Sequence of chain 1.B:
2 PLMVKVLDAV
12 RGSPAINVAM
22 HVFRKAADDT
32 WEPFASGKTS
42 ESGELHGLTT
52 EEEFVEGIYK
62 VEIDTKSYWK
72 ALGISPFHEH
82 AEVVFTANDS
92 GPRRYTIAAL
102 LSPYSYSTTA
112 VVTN

This protein binds this small molecule.
Small molecule (SMILES): O=C(O)c1ccc2nc(-c3cc(Cl)cc(Cl)c3)oc2c1

Sequence of chain 2.B:
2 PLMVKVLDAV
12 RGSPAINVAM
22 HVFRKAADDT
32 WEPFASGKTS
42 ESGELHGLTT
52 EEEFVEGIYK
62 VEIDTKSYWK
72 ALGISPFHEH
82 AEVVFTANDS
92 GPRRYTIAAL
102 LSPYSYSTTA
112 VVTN

Binding-site contacts:
Ligand atom CLD contacts residue THR109 of chain 2.B at 3.6 Å.
Ligand atom CAE contacts residue 3MI1 of chain 2.D at 0.8 Å.
Ligand atom CLC contacts residue 3MI1 of chain 2.D at 0.7 Å.
Ligand atom CLD contacts residue 3MI1 of chain 2.D at 0.7 Å.
Ligand atom CAQ contacts residue 3MI1 of chain 2.D at 0.5 Å.
Ligand atom OAL contacts residue LEU8 of chain 1.B at 3.4 Å.
Ligand atom NAK contacts residue 3MI1 of chain 2.D at 0.6 Å (h-bond).
Ligand atom CAM contacts residue 3MI1 of chain 2.D at 2.0 Å.
Ligand atom CAN contacts residue 3MI1 of chain 2.D at 0.4 Å.
Ligand atom CLD contacts residue SER108 of chain 2.B at 3.5 Å.
Ligand atom CAS contacts residue 3MI1 of chain 2.D at 0.7 Å.
Ligand atom CAH contacts residue 3MI1 of chain 2.D at 0.5 Å.
Ligand atom CAR contacts residue LEU8 of chain 1.B at 3.8 Å (hydrophobic).
Ligand atom CAJ contacts residue 3MI1 of chain 2.D at 0.8 Å.
Ligand atom CLD contacts residue THR110 of chain 2.B at 3.8 Å.
Ligand atom CLC contacts residue ALA99 of chain 1.B at 3.9 Å.
Ligand atom OAL contacts residue 3MI1 of chain 2.D at 0.6 Å (h-bond).
Ligand atom CAT contacts residue LEU8 of chain 1.B at 3.7 Å (hydrophobic).
Ligand atom CAF contacts residue 3MI1 of chain 2.D at 0.8 Å.
Ligand atom NAK contacts residue ALA99 of chain 1.B at 3.6 Å.
Ligand atom CAT contacts residue 3MI1 of chain 2.D at 0.7 Å.
Ligand atom CAI contacts residue THR110 of chain 2.B at 3.9 Å.
Ligand atom OAL contacts residue ALA99 of chain 2.B at 3.2 Å.
Ligand atom CLC contacts residue SER108 of chain 1.B at 3.5 Å.
Ligand atom CAF contacts residue LYS6 of chain 1.B at 3.9 Å.
Ligand atom CAR contacts residue 3MI1 of chain 2.D at 0.6 Å.
Ligand atom OAA contacts residue 3MI1 of chain 2.D at 2.5 Å (h-bond).
Ligand atom CAN contacts residue LEU101 of chain 1.B at 3.9 Å (hydrophobic).
Ligand atom CAO contacts residue 3MI1 of chain 2.D at 0.4 Å.
Ligand atom CAP contacts residue 3MI1 of chain 2.D at 0.8 Å.
Ligand atom CLD contacts residue LEU101 of chain 1.B at 3.7 Å.
Ligand atom OAB contacts residue 3MI1 of chain 2.D at 3.0 Å.
Ligand atom CAG contacts residue LEU101 of chain 1.B at 3.7 Å (hydrophobic).
Ligand atom CAO contacts residue LEU101 of chain 1.B at 3.8 Å (hydrophobic).
Ligand atom CLC contacts residue THR110 of chain 1.B at 3.8 Å.
Ligand atom OAB contacts residue THR97 of chain 2.B at 3.6 Å.
Ligand atom CAG contacts residue 3MI1 of chain 2.D at 0.3 Å.
Ligand atom NAK contacts residue LEU8 of chain 2.B at 3.8 Å.
Ligand atom CLC contacts residue THR109 of chain 1.B at 3.7 Å.
Ligand atom CAI contacts residue 3MI1 of chain 2.D at 0.5 Å.